Binding-site contacts:
Ligand atom OG contacts residue ALA112 of chain 1.B at 3.0 Å (h-bond).
Ligand atom O contacts residue GLY113 of chain 1.B at 3.1 Å (h-bond).
Ligand atom C contacts residue HIS115 of chain 1.B at 3.5 Å.
Ligand atom C contacts residue THR110 of chain 1.B at 3.5 Å.
Ligand atom OG contacts residue ALA302 of chain 1.B at 3.7 Å.
Ligand atom O3P contacts residue SER235 of chain 1.B at 3.3 Å (h-bond).
Ligand atom N1 contacts residue SER377 of chain 1.B at 2.9 Å (h-bond).
Ligand atom OG contacts residue GLY111 of chain 1.B at 3.1 Å.
Ligand atom P contacts residue SER235 of chain 1.B at 3.6 Å.
Ligand atom C5A contacts residue LEU304 of chain 1.B at 3.5 Å (hydrophobic).
Ligand atom O3 contacts residue GLU350 of chain 1.B at 3.4 Å (salt-bridge).
Ligand atom C3 contacts residue GLU350 of chain 1.B at 3.4 Å.
Ligand atom C5A contacts residue GLY303 of chain 1.B at 3.0 Å.
Ligand atom C2 contacts residue SER377 of chain 1.B at 3.8 Å.
Ligand atom C4A contacts residue GLY303 of chain 1.B at 3.5 Å.
Ligand atom O2P contacts residue GLY233 of chain 1.B at 3.0 Å (h-bond).
Ligand atom O2P contacts residue GLY232 of chain 1.B at 3.1 Å (h-bond).
Ligand atom O contacts residue THR110 of chain 1.B at 3.4 Å (h-bond).
Ligand atom C2 contacts residue GLU350 of chain 1.B at 3.4 Å.
Ligand atom C6 contacts residue SER377 of chain 1.B at 3.6 Å.
Ligand atom O1P contacts residue THR190 of chain 1.B at 3.5 Å (h-bond).
Ligand atom O3 contacts residue GLN114 of chain 1.B at 3.8 Å.
Ligand atom O1P contacts residue GLY234 of chain 1.B at 3.4 Å (h-bond).
Ligand atom O1P contacts residue SER235 of chain 1.B at 2.7 Å (h-bond).
Ligand atom O3P contacts residue ASN236 of chain 1.B at 2.9 Å (h-bond).
Ligand atom O3 contacts residue ALA112 of chain 1.B at 3.1 Å.
Ligand atom OXT contacts residue HIS115 of chain 1.B at 3.3 Å.
Ligand atom C2A contacts residue GLU350 of chain 1.B at 3.5 Å.
Ligand atom OXT contacts residue THR110 of chain 1.B at 2.7 Å (h-bond).
Ligand atom O contacts residue GLN114 of chain 1.B at 2.9 Å (h-bond).
Ligand atom O2P contacts residue GLY234 of chain 1.B at 3.0 Å (h-bond).
Ligand atom O contacts residue HIS115 of chain 1.B at 3.2 Å (h-bond).
Ligand atom OXT contacts residue GLY111 of chain 1.B at 3.0 Å (h-bond).
Ligand atom OG contacts residue GLY303 of chain 1.B at 3.3 Å.
Ligand atom C contacts residue ALA112 of chain 1.B at 3.6 Å (hydrophobic).
Ligand atom C6 contacts residue ASN236 of chain 1.B at 3.7 Å.
Ligand atom O3P contacts residue HIS86 of chain 1.B at 3.7 Å.
Ligand atom O contacts residue ALA112 of chain 1.B at 3.1 Å (h-bond).
Ligand atom C contacts residue GLY111 of chain 1.B at 3.6 Å.
Ligand atom O4P contacts residue GLY303 of chain 1.B at 3.8 Å.

Sequence of chain 1.B:
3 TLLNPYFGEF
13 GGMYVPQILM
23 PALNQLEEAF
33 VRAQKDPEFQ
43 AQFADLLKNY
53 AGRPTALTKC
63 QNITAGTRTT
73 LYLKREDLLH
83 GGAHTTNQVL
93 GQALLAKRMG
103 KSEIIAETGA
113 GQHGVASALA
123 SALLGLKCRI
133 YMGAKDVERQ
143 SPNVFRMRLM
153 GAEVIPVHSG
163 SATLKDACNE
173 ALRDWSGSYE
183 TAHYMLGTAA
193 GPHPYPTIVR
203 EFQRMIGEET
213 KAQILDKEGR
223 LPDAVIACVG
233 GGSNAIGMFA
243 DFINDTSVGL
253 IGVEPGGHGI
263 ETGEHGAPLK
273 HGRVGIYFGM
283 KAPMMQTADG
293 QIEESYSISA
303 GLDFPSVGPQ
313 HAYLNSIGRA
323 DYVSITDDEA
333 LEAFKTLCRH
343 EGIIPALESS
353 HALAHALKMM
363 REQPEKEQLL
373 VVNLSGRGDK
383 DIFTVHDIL

A small-molecule ligand and the protein it binds are described below.
Small molecule (SMILES): Cc1ncc(COP(=O)(O)O)c(CN[C@@H](CO)C(=O)O)c1O